Binding-site contacts:
Ligand atom C7 contacts residue PRO26 of chain 1.C at 3.6 Å (hydrophobic).
Ligand atom O5 contacts residue ARG184 of chain 1.C at 3.1 Å (salt-bridge).
Ligand atom O7 contacts residue ARG184 of chain 1.C at 2.8 Å (salt-bridge).
Ligand atom N2 contacts residue ASN225 of chain 1.C at 3.1 Å (h-bond).
Ligand atom O6 contacts residue MET243 of chain 1.C at 3.2 Å.
Ligand atom O6 contacts residue VAL24 of chain 1.C at 3.6 Å (h-bond).
Ligand atom C6 contacts residue ARG184 of chain 1.C at 3.8 Å.
Ligand atom C4 contacts residue PRO26 of chain 1.C at 4.0 Å (hydrophobic).
Ligand atom C6 contacts residue ASN229 of chain 1.C at 3.7 Å.
Ligand atom C2 contacts residue ARG224 of chain 1.C at 3.9 Å.
Ligand atom C3 contacts residue ASN225 of chain 1.C at 3.9 Å.
Ligand atom O5 contacts residue ASN225 of chain 1.C at 2.5 Å (h-bond).
Ligand atom C2 contacts residue ASN225 of chain 1.C at 2.5 Å.
Ligand atom O6 contacts residue ASN229 of chain 1.C at 3.0 Å (h-bond).
Ligand atom O4 contacts residue PRO26 of chain 1.C at 3.5 Å.
Ligand atom O5 contacts residue ARG224 of chain 1.C at 3.4 Å (salt-bridge).
Ligand atom N2 contacts residue ARG184 of chain 1.C at 2.9 Å (salt-bridge).
Ligand atom C1 contacts residue ARG224 of chain 1.C at 3.9 Å.
Ligand atom C6 contacts residue LEU228 of chain 1.C at 3.9 Å (hydrophobic).
Ligand atom O4 contacts residue ARG184 of chain 1.C at 3.5 Å (salt-bridge).
Ligand atom C2 contacts residue VAL24 of chain 1.C at 4.0 Å (hydrophobic).
Ligand atom O7 contacts residue THR245 of chain 1.C at 3.9 Å.
Ligand atom O6 contacts residue ARG184 of chain 1.C at 3.4 Å (salt-bridge).
Ligand atom C5 contacts residue ASN225 of chain 1.C at 3.6 Å.
Ligand atom O4 contacts residue VAL24 of chain 1.C at 3.7 Å.
Ligand atom O6 contacts residue ARG224 of chain 1.C at 3.1 Å (salt-bridge).
Ligand atom O6 contacts residue ASN225 of chain 1.C at 3.9 Å.
Ligand atom C8 contacts residue ARG224 of chain 1.C at 3.8 Å.
Ligand atom C8 contacts residue PRO26 of chain 1.C at 3.6 Å (hydrophobic).
Ligand atom O7 contacts residue GLY25 of chain 1.C at 3.8 Å.
Ligand atom C2 contacts residue ARG184 of chain 1.C at 3.8 Å.
Ligand atom N2 contacts residue PRO26 of chain 1.C at 4.0 Å.
Ligand atom C6 contacts residue PRO26 of chain 1.C at 3.7 Å (hydrophobic).
Ligand atom O7 contacts residue PRO26 of chain 1.C at 3.7 Å.
Ligand atom C1 contacts residue ASN225 of chain 1.C at 1.4 Å.
Ligand atom C7 contacts residue ARG184 of chain 1.C at 3.4 Å.
Ligand atom O3 contacts residue VAL24 of chain 1.C at 3.3 Å.
Ligand atom C4 contacts residue VAL24 of chain 1.C at 3.6 Å (hydrophobic).
Ligand atom O5 contacts residue VAL24 of chain 1.C at 3.9 Å.
Ligand atom C1 contacts residue ARG184 of chain 1.C at 3.6 Å.

Sequence of chain 1.C:
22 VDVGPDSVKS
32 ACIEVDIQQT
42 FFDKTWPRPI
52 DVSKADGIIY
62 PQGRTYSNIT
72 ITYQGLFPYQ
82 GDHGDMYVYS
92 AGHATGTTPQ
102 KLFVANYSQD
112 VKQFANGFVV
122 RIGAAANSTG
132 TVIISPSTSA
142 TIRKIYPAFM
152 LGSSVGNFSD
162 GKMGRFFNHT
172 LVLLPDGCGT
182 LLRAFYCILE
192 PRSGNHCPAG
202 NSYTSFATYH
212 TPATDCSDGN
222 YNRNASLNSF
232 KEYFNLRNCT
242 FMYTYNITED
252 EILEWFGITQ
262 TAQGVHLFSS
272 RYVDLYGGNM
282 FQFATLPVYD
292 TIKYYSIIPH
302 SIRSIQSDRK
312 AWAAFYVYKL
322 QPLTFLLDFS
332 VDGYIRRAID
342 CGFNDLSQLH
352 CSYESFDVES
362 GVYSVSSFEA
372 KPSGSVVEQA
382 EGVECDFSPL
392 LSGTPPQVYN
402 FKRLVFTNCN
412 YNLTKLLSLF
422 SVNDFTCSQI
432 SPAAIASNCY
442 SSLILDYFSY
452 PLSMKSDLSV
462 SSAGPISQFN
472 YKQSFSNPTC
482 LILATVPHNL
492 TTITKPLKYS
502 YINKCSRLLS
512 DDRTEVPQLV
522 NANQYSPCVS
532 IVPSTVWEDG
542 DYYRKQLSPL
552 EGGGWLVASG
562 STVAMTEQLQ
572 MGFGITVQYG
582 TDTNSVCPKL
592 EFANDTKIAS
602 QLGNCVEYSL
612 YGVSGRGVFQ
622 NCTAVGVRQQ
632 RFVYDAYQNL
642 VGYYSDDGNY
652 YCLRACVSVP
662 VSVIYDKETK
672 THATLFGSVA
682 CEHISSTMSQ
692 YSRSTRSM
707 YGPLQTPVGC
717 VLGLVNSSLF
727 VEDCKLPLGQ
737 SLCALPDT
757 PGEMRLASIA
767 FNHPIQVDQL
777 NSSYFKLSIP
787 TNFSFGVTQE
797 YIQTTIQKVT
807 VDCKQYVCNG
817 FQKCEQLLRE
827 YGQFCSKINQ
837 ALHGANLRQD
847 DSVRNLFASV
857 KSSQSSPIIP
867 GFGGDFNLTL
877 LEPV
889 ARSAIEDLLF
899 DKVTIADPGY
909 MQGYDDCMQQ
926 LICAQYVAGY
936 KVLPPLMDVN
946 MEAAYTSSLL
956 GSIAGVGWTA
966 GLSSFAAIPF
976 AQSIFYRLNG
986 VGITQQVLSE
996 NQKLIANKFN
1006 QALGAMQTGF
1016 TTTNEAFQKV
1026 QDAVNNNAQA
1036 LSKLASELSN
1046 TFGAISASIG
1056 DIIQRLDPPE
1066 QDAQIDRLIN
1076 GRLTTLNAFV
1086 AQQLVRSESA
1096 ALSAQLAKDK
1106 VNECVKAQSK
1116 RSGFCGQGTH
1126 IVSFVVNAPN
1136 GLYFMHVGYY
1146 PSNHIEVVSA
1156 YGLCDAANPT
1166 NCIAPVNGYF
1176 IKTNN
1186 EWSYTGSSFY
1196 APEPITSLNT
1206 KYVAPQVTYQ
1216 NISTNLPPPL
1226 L

The small molecule below binds the protein below.
Small molecule (SMILES): CC(=O)N[C@H]1[C@H](O[C@H]2[C@H](O)[C@@H](NC(C)=O)CO[C@@H]2CO)O[C@H](CO)[C@@H](O)[C@@H]1O